Binding-site contacts:
Ligand atom O2' contacts residue ALA410 of chain 2.A at 2.9 Å.
Ligand atom O1A contacts residue GLY44 of chain 2.A at 2.8 Å (h-bond).
Ligand atom O5' contacts residue LEU43 of chain 2.A at 3.5 Å.
Ligand atom O3A contacts residue LEU43 of chain 2.A at 3.4 Å.
Ligand atom N3B contacts residue THR97 of chain 2.A at 3.0 Å (h-bond).
Ligand atom O1B contacts residue GLY96 of chain 2.A at 3.0 Å (h-bond).
Ligand atom O2B contacts residue LEU43 of chain 2.A at 3.5 Å.
Ligand atom N6 contacts residue ILE494 of chain 2.A at 3.4 Å.
Ligand atom O2' contacts residue GLU496 of chain 2.A at 2.8 Å (salt-bridge).
Ligand atom O2B contacts residue THR99 of chain 2.A at 2.5 Å (h-bond).
Ligand atom O2B contacts residue THR98 of chain 2.A at 3.4 Å.
Ligand atom PG contacts residue MG1 of chain 2.E at 3.6 Å.
Ligand atom O3A contacts residue THR98 of chain 2.A at 3.6 Å (h-bond).
Ligand atom N3B contacts residue GLY96 of chain 2.A at 3.3 Å (h-bond).
Ligand atom O2' contacts residue GLY411 of chain 2.A at 2.8 Å (h-bond).
Ligand atom O1A contacts residue THR42 of chain 2.A at 2.9 Å (h-bond).
Ligand atom C4 contacts residue PRO45 of chain 2.A at 3.6 Å (hydrophobic).
Ligand atom O2G contacts residue GLY96 of chain 2.A at 3.3 Å (h-bond).
Ligand atom PB contacts residue GLY96 of chain 2.A at 3.5 Å.
Ligand atom O4' contacts residue GLY44 of chain 2.A at 3.5 Å.
Ligand atom N3B contacts residue THR98 of chain 2.A at 2.9 Å (h-bond).
Ligand atom N7 contacts residue THR163 of chain 2.A at 3.4 Å (h-bond).
Ligand atom O2A contacts residue MG1 of chain 2.E at 2.1 Å.
Ligand atom N3 contacts residue GLY411 of chain 2.A at 3.3 Å.
Ligand atom O5' contacts residue GLY44 of chain 2.A at 2.9 Å (h-bond).
Ligand atom O1G contacts residue THR98 of chain 2.A at 3.2 Å (h-bond).
Ligand atom PA contacts residue MG1 of chain 2.E at 3.4 Å.
Ligand atom PG contacts residue THR97 of chain 2.A at 3.3 Å.
Ligand atom O2B contacts residue GLY96 of chain 2.A at 3.4 Å.
Ligand atom O3G contacts residue MG1 of chain 2.E at 2.1 Å.
Ligand atom PA contacts residue GLY44 of chain 2.A at 3.5 Å.
Ligand atom C5 contacts residue PRO45 of chain 2.A at 3.3 Å (hydrophobic).
Ligand atom O1A contacts residue LEU43 of chain 2.A at 3.2 Å.
Ligand atom C6 contacts residue PRO45 of chain 2.A at 3.4 Å (hydrophobic).
Ligand atom O2G contacts residue THR97 of chain 2.A at 2.6 Å (h-bond).
Ligand atom O1B contacts residue MG1 of chain 2.E at 2.8 Å.
Ligand atom O4' contacts residue LEU451 of chain 2.A at 3.5 Å.
Ligand atom C2 contacts residue ILE479 of chain 2.A at 3.4 Å (hydrophobic).
Ligand atom O1G contacts residue THR97 of chain 2.A at 3.3 Å (h-bond).
Ligand atom O3G contacts residue ASP95 of chain 2.A at 3.2 Å (salt-bridge).

Sequence of chain 2.A:
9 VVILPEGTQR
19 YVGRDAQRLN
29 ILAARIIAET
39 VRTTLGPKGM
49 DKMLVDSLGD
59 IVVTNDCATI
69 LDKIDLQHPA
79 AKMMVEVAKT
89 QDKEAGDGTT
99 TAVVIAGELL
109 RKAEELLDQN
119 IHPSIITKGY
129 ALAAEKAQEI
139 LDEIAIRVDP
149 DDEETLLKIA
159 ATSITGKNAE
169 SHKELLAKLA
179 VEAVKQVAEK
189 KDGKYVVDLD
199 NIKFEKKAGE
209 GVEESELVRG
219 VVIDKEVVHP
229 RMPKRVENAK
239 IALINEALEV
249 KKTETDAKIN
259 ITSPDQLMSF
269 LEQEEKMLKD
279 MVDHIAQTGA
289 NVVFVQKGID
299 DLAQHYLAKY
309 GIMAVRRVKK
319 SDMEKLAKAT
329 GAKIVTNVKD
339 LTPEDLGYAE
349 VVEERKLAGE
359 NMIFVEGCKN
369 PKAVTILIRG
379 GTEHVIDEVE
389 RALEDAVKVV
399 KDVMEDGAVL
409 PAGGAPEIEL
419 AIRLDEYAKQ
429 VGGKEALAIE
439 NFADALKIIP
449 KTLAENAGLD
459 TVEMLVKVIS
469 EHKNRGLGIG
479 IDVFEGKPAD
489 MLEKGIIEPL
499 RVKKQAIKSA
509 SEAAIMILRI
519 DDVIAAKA

A small-molecule ligand and the protein it binds are described below.
Small molecule (SMILES): Nc1ncnc2c1ncn2[C@@H]1O[C@H](CO[P](=O)(O)O[P](=O)(O)NP(=O)(O)O)[C@@H](O)[C@H]1O